Sequence of chain 1.C:
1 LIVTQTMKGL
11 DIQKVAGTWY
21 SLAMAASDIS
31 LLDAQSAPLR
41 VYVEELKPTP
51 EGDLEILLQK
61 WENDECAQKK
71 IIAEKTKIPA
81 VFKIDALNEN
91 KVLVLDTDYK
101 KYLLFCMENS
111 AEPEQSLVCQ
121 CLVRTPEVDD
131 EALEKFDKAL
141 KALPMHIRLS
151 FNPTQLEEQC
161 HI

This small molecule binds to this protein.
Small molecule (SMILES): CCN(CC)CCC[C@H](C)Nc1ccnc2cc(Cl)ccc12

Binding-site contacts:
Ligand atom C8 contacts residue MET107 of chain 1.C at 3.7 Å (hydrophobic).
Ligand atom N3 contacts residue ASN90 of chain 1.C at 3.4 Å (h-bond).
Ligand atom C3 contacts residue LEU39 of chain 1.C at 3.5 Å (hydrophobic).
Ligand atom CL contacts residue ASN109 of chain 1.C at 2.7 Å.
Ligand atom C7 contacts residue MET107 of chain 1.C at 3.7 Å (hydrophobic).
Ligand atom C15 contacts residue ASN90 of chain 1.C at 3.6 Å.
Ligand atom C7 contacts residue SER116 of chain 1.C at 3.5 Å.
Ligand atom C8 contacts residue ASN90 of chain 1.C at 2.6 Å.
Ligand atom C17 contacts residue ASN109 of chain 1.C at 3.1 Å.
Ligand atom C9 contacts residue LEU39 of chain 1.C at 3.4 Å (hydrophobic).
Ligand atom C9 contacts residue ASN90 of chain 1.C at 2.7 Å.
Ligand atom C1 contacts residue ASN90 of chain 1.C at 3.5 Å.
Ligand atom C6 contacts residue SER116 of chain 1.C at 3.4 Å.
Ligand atom C7 contacts residue GLU108 of chain 1.C at 4.0 Å.
Ligand atom C14 contacts residue ASN90 of chain 1.C at 3.1 Å.
Ligand atom C8 contacts residue LEU39 of chain 1.C at 3.9 Å (hydrophobic).
Ligand atom C14 contacts residue ALA86 of chain 1.C at 3.4 Å (hydrophobic).
Ligand atom CL contacts residue SER116 of chain 1.C at 2.6 Å.
Ligand atom C15 contacts residue ALA86 of chain 1.C at 3.2 Å (hydrophobic).
Ligand atom C7 contacts residue ASN109 of chain 1.C at 4.1 Å.
Ligand atom N2 contacts residue LEU39 of chain 1.C at 4.1 Å.
Ligand atom N2 contacts residue PRO38 of chain 1.C at 3.6 Å.
Ligand atom C16 contacts residue ASN90 of chain 1.C at 3.6 Å.
Ligand atom C1 contacts residue LEU39 of chain 1.C at 4.0 Å (hydrophobic).
Ligand atom C2 contacts residue LEU39 of chain 1.C at 3.8 Å (hydrophobic).
Ligand atom C4 contacts residue ASN90 of chain 1.C at 3.7 Å.
Ligand atom C17 contacts residue ASN90 of chain 1.C at 2.6 Å.
Ligand atom CL contacts residue ASN90 of chain 1.C at 3.9 Å.
Ligand atom C15 contacts residue ASP85 of chain 1.C at 3.9 Å.
Ligand atom C4 contacts residue LEU39 of chain 1.C at 3.2 Å (hydrophobic).
Ligand atom N1 contacts residue ASN90 of chain 1.C at 2.5 Å (h-bond).
Ligand atom C8 contacts residue GLU108 of chain 1.C at 3.9 Å.
Ligand atom C16 contacts residue ASN109 of chain 1.C at 3.5 Å.
Ligand atom CL contacts residue GLU108 of chain 1.C at 2.7 Å.
Ligand atom C5 contacts residue LEU39 of chain 1.C at 3.3 Å (hydrophobic).
Ligand atom N1 contacts residue LEU39 of chain 1.C at 3.8 Å.
Ligand atom C6 contacts residue LEU39 of chain 1.C at 3.6 Å (hydrophobic).
Ligand atom CL contacts residue MET107 of chain 1.C at 2.8 Å.
Ligand atom C16 contacts residue ASN88 of chain 1.C at 4.1 Å.
Ligand atom C7 contacts residue ASN90 of chain 1.C at 3.6 Å.